The small molecule below binds the protein below.
Small molecule (SMILES): NC(=[NH2+])NCCC[C@H](N)C(=O)O

Sequence of chain 1.A:
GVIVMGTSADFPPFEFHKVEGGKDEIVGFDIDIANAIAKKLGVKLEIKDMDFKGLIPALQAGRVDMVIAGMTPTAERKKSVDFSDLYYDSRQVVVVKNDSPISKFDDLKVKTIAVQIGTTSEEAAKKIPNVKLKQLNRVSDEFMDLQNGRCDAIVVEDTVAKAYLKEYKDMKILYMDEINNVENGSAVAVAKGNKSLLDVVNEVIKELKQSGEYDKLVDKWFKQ

Binding-site contacts:
Ligand atom OXT contacts residue ARG113 of chain 1.A at 2.8 Å (salt-bridge).
Ligand atom CG contacts residue ALA105 of chain 1.A at 3.7 Å (hydrophobic).
Ligand atom CG contacts residue GLY106 of chain 1.A at 3.4 Å.
Ligand atom CZ contacts residue PHE88 of chain 1.A at 3.6 Å (hydrophobic).
Ligand atom CB contacts residue GLU193 of chain 1.A at 3.2 Å.
Ligand atom O contacts residue GLY106 of chain 1.A at 3.8 Å.
Ligand atom CG contacts residue PHE88 of chain 1.A at 3.6 Å (hydrophobic).
Ligand atom NH2 contacts residue ASP46 of chain 1.A at 3.6 Å (salt-bridge).
Ligand atom NH2 contacts residue ALA105 of chain 1.A at 3.4 Å (h-bond).
Ligand atom C contacts residue THR156 of chain 1.A at 3.5 Å.
Ligand atom NH2 contacts residue PHE47 of chain 1.A at 3.3 Å.
Ligand atom CD contacts residue PHE47 of chain 1.A at 3.6 Å (hydrophobic).
Ligand atom N contacts residue THR108 of chain 1.A at 3.2 Å (h-bond).
Ligand atom CG contacts residue PHE47 of chain 1.A at 3.7 Å (hydrophobic).
Ligand atom OXT contacts residue THR155 of chain 1.A at 3.1 Å.
Ligand atom O contacts residue THR108 of chain 1.A at 2.9 Å (h-bond).
Ligand atom N contacts residue GLY106 of chain 1.A at 2.8 Å (h-bond).
Ligand atom NE contacts residue PHE88 of chain 1.A at 3.4 Å.
Ligand atom CD contacts residue PHE88 of chain 1.A at 3.5 Å (hydrophobic).
Ligand atom CA contacts residue GLU193 of chain 1.A at 3.1 Å.
Ligand atom CZ contacts residue PHE47 of chain 1.A at 3.4 Å (hydrophobic).
Ligand atom C contacts residue PHE88 of chain 1.A at 3.8 Å (hydrophobic).
Ligand atom OXT contacts residue THR156 of chain 1.A at 2.9 Å (h-bond).
Ligand atom NH2 contacts residue GLU51 of chain 1.A at 3.0 Å (salt-bridge).
Ligand atom NE contacts residue ALA105 of chain 1.A at 2.9 Å (h-bond).
Ligand atom C contacts residue ARG113 of chain 1.A at 3.6 Å.
Ligand atom O contacts residue ARG113 of chain 1.A at 2.8 Å (salt-bridge).
Ligand atom CA contacts residue THR156 of chain 1.A at 3.3 Å.
Ligand atom CZ contacts residue ASP46 of chain 1.A at 3.7 Å.
Ligand atom NE contacts residue PHE47 of chain 1.A at 3.6 Å.
Ligand atom N contacts residue GLU193 of chain 1.A at 2.8 Å (salt-bridge).
Ligand atom NH1 contacts residue GLN152 of chain 1.A at 2.9 Å (h-bond).
Ligand atom NH1 contacts residue ASP46 of chain 1.A at 2.9 Å (salt-bridge).
Ligand atom O contacts residue MET107 of chain 1.A at 3.6 Å.
Ligand atom CZ contacts residue ALA105 of chain 1.A at 3.6 Å (hydrophobic).
Ligand atom NH2 contacts residue SER44 of chain 1.A at 2.9 Å (h-bond).
Ligand atom NH1 contacts residue PHE47 of chain 1.A at 3.5 Å.
Ligand atom OXT contacts residue PHE88 of chain 1.A at 3.6 Å.
Ligand atom CD contacts residue GLN152 of chain 1.A at 3.4 Å.
Ligand atom O contacts residue PHE88 of chain 1.A at 3.8 Å.